This small molecule binds to this protein.
Small molecule (SMILES): CC[C@H](C)[C@@H](C=O)NC(=O)[C@H](CO)NC(=O)[C@H](CCCCN)NC(=O)[C@@H](N)C(C)C

Sequence of chain 20.A:
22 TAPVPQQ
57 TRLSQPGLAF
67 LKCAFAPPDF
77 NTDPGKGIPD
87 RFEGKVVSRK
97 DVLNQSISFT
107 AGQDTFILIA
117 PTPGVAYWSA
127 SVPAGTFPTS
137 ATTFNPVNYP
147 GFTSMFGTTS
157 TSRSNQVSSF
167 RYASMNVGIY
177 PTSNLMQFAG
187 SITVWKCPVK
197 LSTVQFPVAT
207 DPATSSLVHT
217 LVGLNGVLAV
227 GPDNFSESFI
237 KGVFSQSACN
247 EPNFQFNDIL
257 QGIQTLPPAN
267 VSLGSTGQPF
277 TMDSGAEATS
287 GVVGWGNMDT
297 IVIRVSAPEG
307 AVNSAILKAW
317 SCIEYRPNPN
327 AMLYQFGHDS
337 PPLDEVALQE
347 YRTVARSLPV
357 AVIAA

Binding-site contacts:
Ligand atom CG2 contacts residue PHE71 of chain 20.A at 4.0 Å (hydrophobic).
Ligand atom CD1 contacts residue THR349 of chain 20.A at 4.3 Å.